This small molecule binds to this protein.
Small molecule (SMILES): O=C(CCCCCn1ccnc1)N[C@@H](Cc1ccccc1)C(=O)O

Sequence of chain 1.B:
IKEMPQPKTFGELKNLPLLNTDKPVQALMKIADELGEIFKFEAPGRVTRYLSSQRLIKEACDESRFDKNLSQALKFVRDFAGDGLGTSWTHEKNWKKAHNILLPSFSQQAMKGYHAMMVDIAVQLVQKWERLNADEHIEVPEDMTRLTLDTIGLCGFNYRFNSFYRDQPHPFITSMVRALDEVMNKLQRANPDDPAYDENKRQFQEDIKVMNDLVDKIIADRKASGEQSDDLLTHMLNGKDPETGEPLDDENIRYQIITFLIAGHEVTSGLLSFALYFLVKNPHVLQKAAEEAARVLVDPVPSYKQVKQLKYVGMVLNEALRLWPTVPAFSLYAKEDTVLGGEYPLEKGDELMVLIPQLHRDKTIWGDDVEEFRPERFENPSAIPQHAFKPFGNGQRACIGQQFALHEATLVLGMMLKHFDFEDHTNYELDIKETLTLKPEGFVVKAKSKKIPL

Binding-site contacts:
Ligand atom C13 contacts residue ALA333 of chain 1.B at 4.2 Å (hydrophobic).
Ligand atom O16 contacts residue TYR54 of chain 1.B at 2.6 Å (h-bond).
Ligand atom C18 contacts residue PRO28 of chain 1.B at 4.1 Å (hydrophobic).
Ligand atom C8 contacts residue LEU440 of chain 1.B at 4.0 Å (hydrophobic).
Ligand atom N5 contacts residue ACT1 of chain 1.H at 3.7 Å.
Ligand atom C22 contacts residue LEU191 of chain 1.B at 3.9 Å (hydrophobic).
Ligand atom N2 contacts residue LEU78 of chain 1.B at 4.1 Å.
Ligand atom O24 contacts residue ALA333 of chain 1.B at 3.6 Å.
Ligand atom C1 contacts residue LEU78 of chain 1.B at 4.0 Å (hydrophobic).
Ligand atom N2 contacts residue ACT1 of chain 1.H at 3.0 Å (h-bond).
Ligand atom C4 contacts residue ACT1 of chain 1.H at 3.5 Å.
Ligand atom C1 contacts residue HEM1 of chain 1.F at 4.2 Å.
Ligand atom C17 contacts residue VAL29 of chain 1.B at 3.5 Å (hydrophobic).
Ligand atom C14 contacts residue MET357 of chain 1.B at 4.0 Å (hydrophobic).
Ligand atom N5 contacts residue LEU78 of chain 1.B at 3.5 Å.
Ligand atom C19 contacts residue PRO28 of chain 1.B at 3.8 Å (hydrophobic).
Ligand atom C6 contacts residue ACT1 of chain 1.H at 4.2 Å.
Ligand atom C21 contacts residue LEU191 of chain 1.B at 3.7 Å (hydrophobic).
Ligand atom C4 contacts residue LEU78 of chain 1.B at 3.3 Å (hydrophobic).
Ligand atom C14 contacts residue TYR54 of chain 1.B at 3.6 Å (hydrophobic).
Ligand atom O24 contacts residue SER75 of chain 1.B at 4.1 Å.
Ligand atom C6 contacts residue LEU78 of chain 1.B at 3.9 Å (hydrophobic).
Ligand atom C09 contacts residue ALA333 of chain 1.B at 4.1 Å (hydrophobic).
Ligand atom C20 contacts residue PRO28 of chain 1.B at 3.7 Å (hydrophobic).
Ligand atom C11 contacts residue ALA77 of chain 1.B at 4.1 Å (hydrophobic).
Ligand atom C1 contacts residue ACT1 of chain 1.H at 3.4 Å.
Ligand atom C3 contacts residue GLY90 of chain 1.B at 3.9 Å.
Ligand atom N2 contacts residue GLY90 of chain 1.B at 4.1 Å.
Ligand atom C23 contacts residue PRO28 of chain 1.B at 4.0 Å (hydrophobic).
Ligand atom O24 contacts residue MET357 of chain 1.B at 3.5 Å.
Ligand atom C21 contacts residue PRO28 of chain 1.B at 3.7 Å (hydrophobic).
Ligand atom C10 contacts residue ALA77 of chain 1.B at 3.4 Å (hydrophobic).
Ligand atom C3 contacts residue LEU78 of chain 1.B at 3.8 Å (hydrophobic).
Ligand atom C7 contacts residue LEU78 of chain 1.B at 3.7 Å (hydrophobic).
Ligand atom O16 contacts residue LEU32 of chain 1.B at 3.9 Å.
Ligand atom O15 contacts residue TYR54 of chain 1.B at 4.0 Å.
Ligand atom C7 contacts residue VAL331 of chain 1.B at 4.1 Å (hydrophobic).
Ligand atom C3 contacts residue ACT1 of chain 1.H at 3.1 Å.
Ligand atom O16 contacts residue MET357 of chain 1.B at 3.7 Å.
Ligand atom C22 contacts residue PRO28 of chain 1.B at 3.7 Å (hydrophobic).